Sequence of chain 44.F:
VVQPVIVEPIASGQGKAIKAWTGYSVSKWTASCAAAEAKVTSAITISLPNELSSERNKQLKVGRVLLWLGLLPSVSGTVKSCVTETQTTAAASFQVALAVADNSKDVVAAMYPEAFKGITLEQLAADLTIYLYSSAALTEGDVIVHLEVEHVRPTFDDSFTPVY

A small-molecule ligand and the protein it binds are described below.
Small molecule (SMILES): Nc1ncnc2c1ncn2[C@@H]1O[C@H](COP(=O)=O)[C@@H](O[P](=O)(O)OC[C@H]2O[C@@H](n3ccc(=O)[nH]c3=O)[C@H](O)[C@@H]2O)[C@H]1O

Binding-site contacts:
Ligand atom C2' contacts residue GLU140 of chain 30.E at 3.5 Å.
Ligand atom OP1 contacts residue LYS45 of chain 44.F at 4.3 Å.
Ligand atom N7 contacts residue TRP47 of chain 30.E at 4.0 Å.
Ligand atom N9 contacts residue LYS143 of chain 30.E at 3.8 Å.
Ligand atom C6 contacts residue TRP47 of chain 30.E at 3.9 Å (hydrophobic).
Ligand atom C1' contacts residue LYS143 of chain 30.E at 4.0 Å.
Ligand atom C8 contacts residue LYS143 of chain 30.E at 2.8 Å.
Ligand atom N7 contacts residue LYS143 of chain 30.E at 3.7 Å.
Ligand atom C1' contacts residue TRP47 of chain 30.E at 4.3 Å (hydrophobic).
Ligand atom C8 contacts residue TRP47 of chain 30.E at 4.0 Å (hydrophobic).
Ligand atom O4' contacts residue TRP47 of chain 30.E at 4.0 Å.
Ligand atom C4 contacts residue TRP47 of chain 30.E at 3.9 Å (hydrophobic).
Ligand atom C5 contacts residue TRP47 of chain 30.E at 4.0 Å (hydrophobic).
Ligand atom O4' contacts residue LYS143 of chain 30.E at 4.2 Å.
Ligand atom N1 contacts residue TRP47 of chain 30.E at 3.8 Å.
Ligand atom N6 contacts residue TRP47 of chain 30.E at 4.2 Å.
Ligand atom O4' contacts residue GLU140 of chain 30.E at 4.1 Å.
Ligand atom N3 contacts residue TRP47 of chain 30.E at 3.9 Å.
Ligand atom C2 contacts residue TRP47 of chain 30.E at 3.8 Å (hydrophobic).
Ligand atom C1' contacts residue GLU140 of chain 30.E at 3.2 Å.
Ligand atom C8 contacts residue GLU140 of chain 30.E at 4.1 Å.
Ligand atom O2' contacts residue GLU140 of chain 30.E at 3.0 Å (salt-bridge).
Ligand atom N9 contacts residue GLU140 of chain 30.E at 4.1 Å.
Ligand atom N9 contacts residue TRP47 of chain 30.E at 4.0 Å.
Ligand atom C2' contacts residue LYS143 of chain 30.E at 4.5 Å.

Sequence of chain 30.E:
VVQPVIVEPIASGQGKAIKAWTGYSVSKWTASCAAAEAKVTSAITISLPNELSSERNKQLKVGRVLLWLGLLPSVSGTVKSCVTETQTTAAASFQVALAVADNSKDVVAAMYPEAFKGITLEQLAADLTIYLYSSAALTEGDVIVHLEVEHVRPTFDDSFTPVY